This protein binds this small molecule.
Small molecule (SMILES): Oc1cccc(-c2ccccc2)c1O

Sequence of chain 4.A:
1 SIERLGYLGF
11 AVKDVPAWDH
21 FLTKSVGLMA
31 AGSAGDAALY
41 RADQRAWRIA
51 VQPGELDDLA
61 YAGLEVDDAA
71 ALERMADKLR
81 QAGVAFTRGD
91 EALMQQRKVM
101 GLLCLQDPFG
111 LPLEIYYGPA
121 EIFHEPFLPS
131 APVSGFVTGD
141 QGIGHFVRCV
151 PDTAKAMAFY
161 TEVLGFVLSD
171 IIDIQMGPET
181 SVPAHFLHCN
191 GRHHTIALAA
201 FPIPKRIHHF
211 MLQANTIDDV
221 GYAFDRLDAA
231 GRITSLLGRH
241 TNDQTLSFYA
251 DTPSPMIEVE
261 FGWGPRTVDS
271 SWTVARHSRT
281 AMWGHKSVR

Binding-site contacts:
Ligand atom CK8 contacts residue VAL147 of chain 4.A at 3.8 Å (hydrophobic).
Ligand atom OK1 contacts residue HIS145 of chain 4.A at 3.5 Å.
Ligand atom CK3 contacts residue TYR249 of chain 4.A at 3.3 Å (hydrophobic).
Ligand atom OK1 contacts residue FE1 of chain 4.B at 2.8 Å.
Ligand atom OK2 contacts residue HIS240 of chain 4.A at 4.0 Å.
Ligand atom CK2 contacts residue PHE186 of chain 4.A at 3.9 Å (hydrophobic).
Ligand atom CK6 contacts residue ILE172 of chain 4.A at 3.5 Å (hydrophobic).
Ligand atom CK1 contacts residue PHE186 of chain 4.A at 3.3 Å (hydrophobic).
Ligand atom CK1 contacts residue THR280 of chain 4.A at 3.8 Å.
Ligand atom CKA contacts residue HIS208 of chain 4.A at 3.6 Å.
Ligand atom CK5 contacts residue HIS194 of chain 4.A at 3.8 Å.
Ligand atom CK6 contacts residue PHE186 of chain 4.A at 3.5 Å (hydrophobic).
Ligand atom OK2 contacts residue HIS209 of chain 4.A at 3.0 Å.
Ligand atom CK8 contacts residue HIS209 of chain 4.A at 4.0 Å.
Ligand atom OK1 contacts residue GLU260 of chain 4.A at 3.6 Å (salt-bridge).
Ligand atom CK4 contacts residue HIS240 of chain 4.A at 3.3 Å.
Ligand atom CK5 contacts residue ASN242 of chain 4.A at 3.2 Å.
Ligand atom CK6 contacts residue ASN242 of chain 4.A at 3.2 Å.
Ligand atom CK1 contacts residue ILE172 of chain 4.A at 3.9 Å (hydrophobic).
Ligand atom CK2 contacts residue TYR249 of chain 4.A at 3.7 Å (hydrophobic).
Ligand atom CK7 contacts residue TYR249 of chain 4.A at 3.8 Å (hydrophobic).
Ligand atom OK2 contacts residue TYR249 of chain 4.A at 2.8 Å (h-bond).
Ligand atom OK2 contacts residue FE1 of chain 4.B at 1.9 Å.
Ligand atom CK9 contacts residue PHE201 of chain 4.A at 3.7 Å (hydrophobic).
Ligand atom CK4 contacts residue FE1 of chain 4.B at 3.3 Å.
Ligand atom CK5 contacts residue PHE186 of chain 4.A at 3.8 Å (hydrophobic).
Ligand atom CK5 contacts residue HIS240 of chain 4.A at 3.4 Å.
Ligand atom CK6 contacts residue HIS240 of chain 4.A at 3.5 Å.
Ligand atom CKA contacts residue PHE201 of chain 4.A at 3.9 Å (hydrophobic).
Ligand atom OK1 contacts residue HIS194 of chain 4.A at 3.2 Å (h-bond).
Ligand atom CKC contacts residue THR280 of chain 4.A at 3.9 Å.
Ligand atom OK2 contacts residue GLU260 of chain 4.A at 3.3 Å (salt-bridge).
Ligand atom CK1 contacts residue HIS240 of chain 4.A at 3.8 Å.
Ligand atom CKC contacts residue TYR249 of chain 4.A at 3.5 Å (hydrophobic).
Ligand atom OK1 contacts residue ASP243 of chain 4.A at 3.3 Å (salt-bridge).
Ligand atom OK1 contacts residue HIS240 of chain 4.A at 3.4 Å (h-bond).
Ligand atom CK2 contacts residue HIS240 of chain 4.A at 3.7 Å.
Ligand atom CK4 contacts residue HIS194 of chain 4.A at 3.6 Å.
Ligand atom CK3 contacts residue HIS240 of chain 4.A at 3.5 Å.
Ligand atom CK3 contacts residue FE1 of chain 4.B at 3.0 Å.